Sequence of chain 1.A:
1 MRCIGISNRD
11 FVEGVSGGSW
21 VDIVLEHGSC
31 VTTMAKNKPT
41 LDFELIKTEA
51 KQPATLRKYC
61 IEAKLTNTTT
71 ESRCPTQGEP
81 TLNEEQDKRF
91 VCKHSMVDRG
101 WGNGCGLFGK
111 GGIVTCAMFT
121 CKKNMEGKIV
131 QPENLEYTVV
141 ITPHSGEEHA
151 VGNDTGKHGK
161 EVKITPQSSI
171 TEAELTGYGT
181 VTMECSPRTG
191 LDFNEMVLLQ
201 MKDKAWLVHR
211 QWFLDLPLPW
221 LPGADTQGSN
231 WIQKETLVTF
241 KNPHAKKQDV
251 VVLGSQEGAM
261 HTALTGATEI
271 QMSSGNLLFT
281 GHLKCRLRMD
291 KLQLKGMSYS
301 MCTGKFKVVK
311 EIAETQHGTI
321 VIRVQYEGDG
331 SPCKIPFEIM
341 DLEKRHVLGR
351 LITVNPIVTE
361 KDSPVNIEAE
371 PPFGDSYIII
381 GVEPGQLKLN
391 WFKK

Sequence of chain 1.B:
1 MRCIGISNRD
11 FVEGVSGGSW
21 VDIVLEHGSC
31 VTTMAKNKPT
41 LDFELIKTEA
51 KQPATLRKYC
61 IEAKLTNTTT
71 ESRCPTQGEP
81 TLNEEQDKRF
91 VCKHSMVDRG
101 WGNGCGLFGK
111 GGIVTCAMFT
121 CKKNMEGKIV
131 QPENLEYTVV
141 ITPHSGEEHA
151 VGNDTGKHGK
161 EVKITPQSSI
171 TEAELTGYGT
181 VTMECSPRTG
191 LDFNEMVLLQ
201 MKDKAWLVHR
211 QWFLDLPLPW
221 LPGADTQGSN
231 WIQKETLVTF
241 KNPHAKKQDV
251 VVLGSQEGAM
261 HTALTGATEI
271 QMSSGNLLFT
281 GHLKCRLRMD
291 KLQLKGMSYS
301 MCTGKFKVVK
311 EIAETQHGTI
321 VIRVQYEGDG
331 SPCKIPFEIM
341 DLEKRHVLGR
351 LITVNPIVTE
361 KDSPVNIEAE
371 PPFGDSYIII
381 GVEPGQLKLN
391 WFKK

Binding-site contacts:
Ligand atom O5 contacts residue ASN153 of chain 1.A at 2.4 Å (h-bond).
Ligand atom O7 contacts residue HIS149 of chain 1.A at 3.2 Å (h-bond).
Ligand atom C7 contacts residue HIS149 of chain 1.A at 4.0 Å.
Ligand atom C2 contacts residue LYS157 of chain 1.A at 4.2 Å.
Ligand atom C2 contacts residue HIS149 of chain 1.A at 3.9 Å.
Ligand atom N2 contacts residue HIS149 of chain 1.A at 4.2 Å.
Ligand atom O5 contacts residue HIS158 of chain 1.A at 3.5 Å.
Ligand atom C5 contacts residue HIS149 of chain 1.A at 4.5 Å.
Ligand atom C8 contacts residue TRP101 of chain 1.B at 4.4 Å (hydrophobic).
Ligand atom O4 contacts residue HIS158 of chain 1.A at 4.2 Å.
Ligand atom O5 contacts residue HIS149 of chain 1.A at 4.3 Å.
Ligand atom C6 contacts residue HIS149 of chain 1.A at 3.5 Å.
Ligand atom C4 contacts residue ASN153 of chain 1.A at 4.2 Å.
Ligand atom O4 contacts residue HIS149 of chain 1.A at 4.3 Å.
Ligand atom C1 contacts residue HIS158 of chain 1.A at 4.1 Å.
Ligand atom C1 contacts residue HIS149 of chain 1.A at 4.0 Å.
Ligand atom C6 contacts residue HIS149 of chain 1.A at 4.2 Å.
Ligand atom C5 contacts residue HIS149 of chain 1.A at 4.4 Å.
Ligand atom O7 contacts residue ASN153 of chain 1.A at 3.6 Å.
Ligand atom C1 contacts residue HIS158 of chain 1.A at 4.3 Å.
Ligand atom O4 contacts residue GLU147 of chain 1.A at 2.9 Å (salt-bridge).
Ligand atom C3 contacts residue ASN153 of chain 1.A at 3.8 Å.
Ligand atom O6 contacts residue HIS158 of chain 1.A at 3.7 Å.
Ligand atom C1 contacts residue ASN153 of chain 1.A at 1.5 Å.
Ligand atom N2 contacts residue ASN153 of chain 1.A at 2.9 Å (h-bond).
Ligand atom O5 contacts residue HIS149 of chain 1.A at 4.3 Å.
Ligand atom O3 contacts residue HIS149 of chain 1.A at 4.2 Å.
Ligand atom O2 contacts residue LYS157 of chain 1.A at 2.9 Å (salt-bridge).
Ligand atom O2 contacts residue HIS158 of chain 1.A at 3.9 Å.
Ligand atom C8 contacts residue GLY102 of chain 1.B at 3.8 Å.
Ligand atom O6 contacts residue LYS157 of chain 1.A at 4.5 Å.
Ligand atom C7 contacts residue ASN153 of chain 1.A at 3.6 Å.
Ligand atom C4 contacts residue GLU147 of chain 1.A at 4.2 Å.
Ligand atom C1 contacts residue THR155 of chain 1.A at 4.1 Å.
Ligand atom C2 contacts residue ASN153 of chain 1.A at 2.4 Å.
Ligand atom C2 contacts residue HIS158 of chain 1.A at 3.7 Å.
Ligand atom C5 contacts residue ASN153 of chain 1.A at 3.7 Å.

The small molecule below binds the protein below.
Small molecule (SMILES): CC(=O)N[C@H]1[C@H](O[C@H]2[C@H](O)[C@@H](NC(C)=O)CO[C@@H]2CO[C@H]2O[C@@H](C)[C@@H](O)[C@@H](O)[C@@H]2O)O[C@H](CO)[C@@H](O[C@@H]2O[C@H](CO)[C@@H](O)[C@H](O)[C@@H]2O)[C@@H]1O